Sequence of chain 1.D:
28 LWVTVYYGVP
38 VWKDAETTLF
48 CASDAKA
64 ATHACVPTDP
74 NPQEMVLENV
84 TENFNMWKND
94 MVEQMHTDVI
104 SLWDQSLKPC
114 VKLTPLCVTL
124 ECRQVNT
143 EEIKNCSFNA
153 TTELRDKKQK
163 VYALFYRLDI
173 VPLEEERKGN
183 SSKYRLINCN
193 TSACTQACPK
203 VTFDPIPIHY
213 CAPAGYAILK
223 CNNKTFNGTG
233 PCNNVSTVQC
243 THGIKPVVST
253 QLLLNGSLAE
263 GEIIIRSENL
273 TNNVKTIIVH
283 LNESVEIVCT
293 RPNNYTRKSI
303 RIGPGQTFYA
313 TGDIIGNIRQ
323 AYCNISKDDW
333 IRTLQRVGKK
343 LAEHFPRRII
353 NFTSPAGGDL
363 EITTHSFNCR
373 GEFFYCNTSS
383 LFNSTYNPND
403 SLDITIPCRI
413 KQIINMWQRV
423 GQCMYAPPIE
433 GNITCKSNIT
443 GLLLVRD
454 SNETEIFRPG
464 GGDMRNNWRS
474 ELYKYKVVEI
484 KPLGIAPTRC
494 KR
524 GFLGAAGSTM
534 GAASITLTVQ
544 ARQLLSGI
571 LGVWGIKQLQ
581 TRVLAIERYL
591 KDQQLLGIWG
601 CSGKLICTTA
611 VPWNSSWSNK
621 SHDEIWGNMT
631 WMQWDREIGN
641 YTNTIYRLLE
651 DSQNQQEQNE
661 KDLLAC

The protein below binds the small molecule below.
Small molecule (SMILES): CC(=O)N[C@@H]1[C@@H](O)[C@H](O)[C@@H](CO)O[C@H]1O

Binding-site contacts:
Ligand atom O7 contacts residue ASN614 of chain 1.D at 3.3 Å (h-bond).
Ligand atom O5 contacts residue ASN614 of chain 1.D at 2.4 Å (h-bond).
Ligand atom C4 contacts residue ASN614 of chain 1.D at 4.2 Å.
Ligand atom O5 contacts residue SER616 of chain 1.D at 4.3 Å.
Ligand atom C8 contacts residue TRP613 of chain 1.D at 3.4 Å (hydrophobic).
Ligand atom C8 contacts residue ASN614 of chain 1.D at 3.8 Å.
Ligand atom C8 contacts residue PRO612 of chain 1.D at 3.8 Å (hydrophobic).
Ligand atom C7 contacts residue ASN614 of chain 1.D at 3.1 Å.
Ligand atom C1 contacts residue SER616 of chain 1.D at 4.2 Å.
Ligand atom C5 contacts residue ASN614 of chain 1.D at 3.7 Å.
Ligand atom O7 contacts residue PRO612 of chain 1.D at 4.3 Å.
Ligand atom N2 contacts residue ASN614 of chain 1.D at 2.7 Å (h-bond).
Ligand atom C3 contacts residue ASN614 of chain 1.D at 3.7 Å.
Ligand atom C2 contacts residue ASN614 of chain 1.D at 2.4 Å.
Ligand atom C1 contacts residue ASN614 of chain 1.D at 1.5 Å.
Ligand atom O7 contacts residue TRP617 of chain 1.D at 4.5 Å.